Binding-site contacts:
Ligand atom C2 contacts residue ASN212 of chain 5.H at 2.5 Å.
Ligand atom N2 contacts residue ASN212 of chain 5.H at 2.9 Å (h-bond).
Ligand atom C5 contacts residue ASN212 of chain 5.H at 3.7 Å.
Ligand atom C1 contacts residue ASN212 of chain 5.H at 1.4 Å.
Ligand atom C3 contacts residue ASN212 of chain 5.H at 3.8 Å.
Ligand atom C4 contacts residue ASN212 of chain 5.H at 4.2 Å.
Ligand atom N2 contacts residue ILE211 of chain 5.H at 4.5 Å.
Ligand atom O6 contacts residue ASN212 of chain 5.H at 4.3 Å.
Ligand atom O5 contacts residue ASN212 of chain 5.H at 2.4 Å (h-bond).
Ligand atom C7 contacts residue ASN212 of chain 5.H at 4.0 Å.
Ligand atom C1 contacts residue ILE211 of chain 5.H at 4.3 Å (hydrophobic).

The small molecule below binds the protein below.
Small molecule (SMILES): CC(=O)N[C@@H]1[C@@H](O)[C@H](O)[C@@H](CO)O[C@H]1O

Sequence of chain 5.H:
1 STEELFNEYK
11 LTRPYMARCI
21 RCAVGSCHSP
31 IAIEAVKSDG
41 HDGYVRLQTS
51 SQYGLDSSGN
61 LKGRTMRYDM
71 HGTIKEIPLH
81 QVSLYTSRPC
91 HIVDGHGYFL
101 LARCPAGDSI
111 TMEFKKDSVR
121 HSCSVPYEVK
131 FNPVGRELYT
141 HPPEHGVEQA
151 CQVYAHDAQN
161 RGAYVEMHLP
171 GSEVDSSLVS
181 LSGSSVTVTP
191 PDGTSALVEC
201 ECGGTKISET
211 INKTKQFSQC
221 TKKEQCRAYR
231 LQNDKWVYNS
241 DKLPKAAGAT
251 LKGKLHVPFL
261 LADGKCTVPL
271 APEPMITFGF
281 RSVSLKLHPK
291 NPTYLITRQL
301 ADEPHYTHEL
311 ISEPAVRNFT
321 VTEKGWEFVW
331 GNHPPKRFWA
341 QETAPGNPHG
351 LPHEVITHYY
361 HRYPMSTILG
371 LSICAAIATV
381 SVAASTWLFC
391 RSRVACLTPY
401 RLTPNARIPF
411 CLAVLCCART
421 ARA